The small molecule below binds the protein below.
Small molecule (SMILES): Nc1nc2c(ncn2[C@@H]2O[C@H](CO[P](=O)(O)OP(=O)(O)O)[C@@H](O[P](=O)(O)OP(=O)(O)O)[C@H]2O)c(=O)[nH]1

Sequence of chain 1.F:
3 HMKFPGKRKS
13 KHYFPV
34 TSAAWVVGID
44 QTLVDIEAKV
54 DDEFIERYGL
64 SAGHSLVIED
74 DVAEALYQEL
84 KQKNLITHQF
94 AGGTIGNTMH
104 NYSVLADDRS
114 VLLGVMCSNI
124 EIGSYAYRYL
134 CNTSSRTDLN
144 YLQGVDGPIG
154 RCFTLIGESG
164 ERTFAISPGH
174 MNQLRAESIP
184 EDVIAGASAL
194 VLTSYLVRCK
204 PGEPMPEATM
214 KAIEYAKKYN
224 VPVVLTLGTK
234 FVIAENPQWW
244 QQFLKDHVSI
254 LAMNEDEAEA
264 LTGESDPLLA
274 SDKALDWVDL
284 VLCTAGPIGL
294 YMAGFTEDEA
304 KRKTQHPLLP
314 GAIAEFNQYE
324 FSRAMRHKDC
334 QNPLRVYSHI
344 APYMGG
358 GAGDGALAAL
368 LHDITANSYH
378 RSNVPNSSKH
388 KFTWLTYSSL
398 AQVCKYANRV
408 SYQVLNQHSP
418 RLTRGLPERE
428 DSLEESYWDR

Sequence of chain 1.E:
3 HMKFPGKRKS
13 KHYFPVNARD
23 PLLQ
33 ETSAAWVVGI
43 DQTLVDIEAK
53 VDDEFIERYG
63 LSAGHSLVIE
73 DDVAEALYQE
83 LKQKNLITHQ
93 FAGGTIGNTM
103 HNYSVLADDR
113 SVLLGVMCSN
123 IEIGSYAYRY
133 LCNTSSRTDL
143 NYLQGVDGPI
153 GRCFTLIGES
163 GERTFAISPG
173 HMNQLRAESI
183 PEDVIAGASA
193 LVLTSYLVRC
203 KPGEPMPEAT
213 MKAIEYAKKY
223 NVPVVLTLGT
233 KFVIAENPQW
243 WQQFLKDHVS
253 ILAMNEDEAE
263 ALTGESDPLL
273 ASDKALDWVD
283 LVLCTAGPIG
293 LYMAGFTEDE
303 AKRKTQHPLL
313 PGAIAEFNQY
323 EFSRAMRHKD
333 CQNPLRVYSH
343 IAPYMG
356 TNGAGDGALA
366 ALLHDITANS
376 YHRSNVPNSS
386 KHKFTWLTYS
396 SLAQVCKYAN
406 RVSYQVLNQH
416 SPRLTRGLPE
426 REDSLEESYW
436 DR

Binding-site contacts:
Ligand atom O5' contacts residue LYS13 of chain 1.F at 3.6 Å.
Ligand atom O2A contacts residue LYS386 of chain 1.F at 3.4 Å (salt-bridge).
Ligand atom C3' contacts residue ARG305 of chain 1.F at 3.2 Å.
Ligand atom N2 contacts residue ASP436 of chain 1.E at 3.4 Å (salt-bridge).
Ligand atom C6 contacts residue GLN399 of chain 1.F at 3.6 Å.
Ligand atom O1B contacts residue LYS13 of chain 1.F at 3.5 Å (salt-bridge).
Ligand atom O1C contacts residue LYS13 of chain 1.F at 3.4 Å.
Ligand atom C2' contacts residue ARG305 of chain 1.F at 3.6 Å.
Ligand atom O2' contacts residue PHE324 of chain 1.F at 3.5 Å.
Ligand atom O1C contacts residue ARG305 of chain 1.F at 3.3 Å (salt-bridge).
Ligand atom O1A contacts residue LYS386 of chain 1.F at 3.6 Å (salt-bridge).
Ligand atom O2B contacts residue SER12 of chain 1.F at 3.8 Å.
Ligand atom O3' contacts residue ARG305 of chain 1.F at 3.6 Å.
Ligand atom C5 contacts residue GLN399 of chain 1.F at 3.5 Å.
Ligand atom O6 contacts residue GLN399 of chain 1.F at 3.5 Å.
Ligand atom O1B contacts residue ARG10 of chain 1.F at 3.7 Å.
Ligand atom O2B contacts residue ARG10 of chain 1.F at 3.7 Å.
Ligand atom PB contacts residue ARG10 of chain 1.F at 3.8 Å.
Ligand atom C4 contacts residue GLN399 of chain 1.F at 3.6 Å.
Ligand atom O2D contacts residue LYS13 of chain 1.F at 3.4 Å.
Ligand atom N2 contacts residue ARG437 of chain 1.E at 3.1 Å (salt-bridge).
Ligand atom C8 contacts residue PHE324 of chain 1.F at 3.8 Å (hydrophobic).
Ligand atom O3A contacts residue LYS386 of chain 1.F at 3.8 Å.
Ligand atom C8 contacts residue SER396 of chain 1.F at 3.8 Å.
Ligand atom N7 contacts residue GLN399 of chain 1.F at 3.5 Å.
Ligand atom N1 contacts residue ARG437 of chain 1.E at 3.5 Å (salt-bridge).
Ligand atom PC contacts residue ARG305 of chain 1.F at 3.4 Å.
Ligand atom O2B contacts residue LYS386 of chain 1.F at 3.5 Å.
Ligand atom O3B contacts residue ARG10 of chain 1.F at 3.1 Å (salt-bridge).
Ligand atom O2C contacts residue ARG305 of chain 1.F at 2.8 Å (salt-bridge).
Ligand atom O6 contacts residue PHE324 of chain 1.F at 3.6 Å.
Ligand atom C6 contacts residue PHE324 of chain 1.F at 3.5 Å (hydrophobic).
Ligand atom C5 contacts residue PHE324 of chain 1.F at 3.7 Å (hydrophobic).
Ligand atom O2A contacts residue HIS14 of chain 1.F at 3.6 Å.
Ligand atom O3B contacts residue GLN399 of chain 1.F at 3.3 Å (h-bond).
Ligand atom PA contacts residue LYS386 of chain 1.F at 3.7 Å.
Ligand atom O1B contacts residue SER12 of chain 1.F at 3.6 Å.
Ligand atom N7 contacts residue PHE324 of chain 1.F at 3.6 Å.
Ligand atom N7 contacts residue SER396 of chain 1.F at 3.4 Å.
Ligand atom O6 contacts residue ALA398 of chain 1.F at 3.0 Å.